Sequence of chain 1.A:
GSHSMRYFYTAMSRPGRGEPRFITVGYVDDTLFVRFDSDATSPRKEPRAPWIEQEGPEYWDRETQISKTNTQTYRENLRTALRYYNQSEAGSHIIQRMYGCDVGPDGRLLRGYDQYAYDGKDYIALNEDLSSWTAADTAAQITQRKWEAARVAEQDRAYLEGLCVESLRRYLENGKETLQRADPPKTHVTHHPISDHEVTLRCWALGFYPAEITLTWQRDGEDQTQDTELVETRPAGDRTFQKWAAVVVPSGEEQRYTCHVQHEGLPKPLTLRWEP

The small molecule below binds the protein below.
Small molecule (SMILES): CC(C)C[C@H](NC(=O)[C@H](Cc1ccc(O)cc1)NC(=O)[C@H](CCC(=O)O)NC(=O)[C@@H](N)CCC(=O)O)C(=O)N[C@@H](CCCCN)C(=O)N[C@@H](C)C(=O)N[C@@H](CC1=CN=C2CC=CC=C12)C(=O)N[C@H](C(=O)N[C@@H](Cc1ccccc1)C(=O)O)[C@@H](C)O

Binding-site contacts:
Ligand atom CB contacts residue ASN77 of chain 1.A at 3.2 Å.
Ligand atom N contacts residue TYR7 of chain 1.A at 2.9 Å (h-bond).
Ligand atom O contacts residue TRP147 of chain 1.A at 2.9 Å (h-bond).
Ligand atom CG contacts residue TYR171 of chain 1.A at 3.5 Å (hydrophobic).
Ligand atom CZ2 contacts residue GLN155 of chain 1.A at 3.0 Å.
Ligand atom OE2 contacts residue LYS45 of chain 1.A at 2.7 Å (salt-bridge).
Ligand atom CA contacts residue TYR7 of chain 1.A at 3.2 Å (hydrophobic).
Ligand atom N contacts residue SER167 of chain 1.A at 3.2 Å (h-bond).
Ligand atom C contacts residue TYR7 of chain 1.A at 3.3 Å (hydrophobic).
Ligand atom N contacts residue TYR99 of chain 1.A at 2.9 Å (h-bond).
Ligand atom O contacts residue LYS146 of chain 1.A at 3.5 Å (salt-bridge).
Ligand atom CA contacts residue TYR99 of chain 1.A at 3.2 Å (hydrophobic).
Ligand atom OE1 contacts residue TYR99 of chain 1.A at 2.7 Å (h-bond).
Ligand atom CA contacts residue THR143 of chain 1.A at 3.5 Å.
Ligand atom OE1 contacts residue ARG62 of chain 1.A at 3.0 Å (salt-bridge).
Ligand atom OH contacts residue GLN155 of chain 1.A at 3.0 Å (h-bond).
Ligand atom OE1 contacts residue TYR9 of chain 1.A at 2.5 Å (h-bond).
Ligand atom CA contacts residue ASN77 of chain 1.A at 3.2 Å.
Ligand atom CG contacts residue TYR99 of chain 1.A at 3.4 Å (hydrophobic).
Ligand atom CG contacts residue VAL152 of chain 1.A at 3.4 Å (hydrophobic).
Ligand atom O contacts residue TYR159 of chain 1.A at 2.5 Å (h-bond).
Ligand atom CG contacts residue TYR59 of chain 1.A at 3.2 Å (hydrophobic).
Ligand atom CZ contacts residue GLN155 of chain 1.A at 3.4 Å.
Ligand atom CD contacts residue TYR9 of chain 1.A at 3.5 Å (hydrophobic).
Ligand atom N contacts residue ASN77 of chain 1.A at 2.9 Å (h-bond).
Ligand atom CB contacts residue TYR99 of chain 1.A at 3.3 Å (hydrophobic).
Ligand atom OE2 contacts residue ARG170 of chain 1.A at 2.9 Å (salt-bridge).
Ligand atom OXT contacts residue LYS146 of chain 1.A at 2.8 Å (salt-bridge).
Ligand atom CE2 contacts residue TYR123 of chain 1.A at 3.5 Å (hydrophobic).
Ligand atom CA contacts residue TYR171 of chain 1.A at 3.3 Å (hydrophobic).
Ligand atom OXT contacts residue TYR84 of chain 1.A at 3.4 Å (h-bond).
Ligand atom O contacts residue TYR84 of chain 1.A at 2.9 Å (h-bond).
Ligand atom CD contacts residue TYR99 of chain 1.A at 3.5 Å (hydrophobic).
Ligand atom N contacts residue GLU63 of chain 1.A at 2.9 Å (salt-bridge).
Ligand atom CG2 contacts residue ASN77 of chain 1.A at 3.4 Å.
Ligand atom O contacts residue THR143 of chain 1.A at 2.6 Å (h-bond).
Ligand atom C contacts residue THR143 of chain 1.A at 3.4 Å.
Ligand atom N contacts residue TYR171 of chain 1.A at 2.6 Å (h-bond).
Ligand atom CD2 contacts residue VAL152 of chain 1.A at 3.4 Å (hydrophobic).
Ligand atom CG contacts residue TYR7 of chain 1.A at 3.5 Å (hydrophobic).